Sequence of chain 1.A:
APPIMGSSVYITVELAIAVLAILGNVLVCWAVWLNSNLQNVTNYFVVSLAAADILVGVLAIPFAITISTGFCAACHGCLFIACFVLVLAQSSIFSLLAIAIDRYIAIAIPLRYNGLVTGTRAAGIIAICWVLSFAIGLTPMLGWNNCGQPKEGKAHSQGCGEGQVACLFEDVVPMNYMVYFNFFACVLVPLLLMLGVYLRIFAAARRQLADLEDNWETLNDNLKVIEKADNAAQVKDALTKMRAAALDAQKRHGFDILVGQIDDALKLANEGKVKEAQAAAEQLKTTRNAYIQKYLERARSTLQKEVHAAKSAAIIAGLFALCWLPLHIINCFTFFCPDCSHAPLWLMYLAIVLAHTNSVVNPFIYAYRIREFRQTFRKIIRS

The protein below binds the small molecule below.
Small molecule (SMILES): CCCc1cc2c(=O)c(-c3nc(C)cs3)coc2cc1OC(C)=O

Binding-site contacts:
Ligand atom C7 contacts residue PHE177 of chain 1.A at 3.5 Å (hydrophobic).
Ligand atom O1 contacts residue ASN358 of chain 1.A at 3.5 Å (h-bond).
Ligand atom C14 contacts residue MET375 of chain 1.A at 3.0 Å (hydrophobic).
Ligand atom C1 contacts residue PHE177 of chain 1.A at 3.5 Å (hydrophobic).
Ligand atom C17 contacts residue LEU372 of chain 1.A at 3.7 Å (hydrophobic).
Ligand atom C17 contacts residue TYR376 of chain 1.A at 3.6 Å (hydrophobic).
Ligand atom C18 contacts residue HIS355 of chain 1.A at 3.1 Å.
Ligand atom O1 contacts residue GLU178 of chain 1.A at 3.8 Å.
Ligand atom C18 contacts residue MET186 of chain 1.A at 3.4 Å (hydrophobic).
Ligand atom S1 contacts residue PHE177 of chain 1.A at 3.8 Å.
Ligand atom N1 contacts residue LEU354 of chain 1.A at 3.4 Å.
Ligand atom O1 contacts residue MET375 of chain 1.A at 3.9 Å.
Ligand atom C12 contacts residue TRP351 of chain 1.A at 3.7 Å (hydrophobic).
Ligand atom C1 contacts residue ILE379 of chain 1.A at 3.6 Å (hydrophobic).
Ligand atom O1 contacts residue PHE177 of chain 1.A at 3.6 Å.
Ligand atom C12 contacts residue LEU354 of chain 1.A at 3.7 Å (hydrophobic).
Ligand atom O2 contacts residue PHE177 of chain 1.A at 3.5 Å.
Ligand atom C11 contacts residue ASN358 of chain 1.A at 3.9 Å.
Ligand atom C6 contacts residue PHE177 of chain 1.A at 3.6 Å (hydrophobic).
Ligand atom C5 contacts residue PHE177 of chain 1.A at 3.4 Å (hydrophobic).
Ligand atom C16 contacts residue ILE379 of chain 1.A at 3.8 Å (hydrophobic).
Ligand atom C14 contacts residue GLU178 of chain 1.A at 3.4 Å.
Ligand atom C4 contacts residue GLU178 of chain 1.A at 3.3 Å.
Ligand atom C11 contacts residue MET186 of chain 1.A at 3.5 Å (hydrophobic).
Ligand atom O4 contacts residue GLU178 of chain 1.A at 3.4 Å (salt-bridge).
Ligand atom C14 contacts residue HIS369 of chain 1.A at 3.5 Å.
Ligand atom C10 contacts residue PHE177 of chain 1.A at 3.6 Å (hydrophobic).
Ligand atom C4 contacts residue MET375 of chain 1.A at 3.7 Å (hydrophobic).
Ligand atom N1 contacts residue ASN358 of chain 1.A at 3.1 Å (h-bond).
Ligand atom C12 contacts residue LEU94 of chain 1.A at 3.6 Å (hydrophobic).
Ligand atom C9 contacts residue PHE177 of chain 1.A at 3.5 Å (hydrophobic).
Ligand atom C17 contacts residue MET375 of chain 1.A at 3.9 Å (hydrophobic).
Ligand atom C11 contacts residue LEU354 of chain 1.A at 3.4 Å (hydrophobic).
Ligand atom C8 contacts residue PHE177 of chain 1.A at 3.5 Å (hydrophobic).
Ligand atom C7 contacts residue ASN358 of chain 1.A at 3.3 Å.
Ligand atom C10 contacts residue LEU354 of chain 1.A at 3.6 Å (hydrophobic).
Ligand atom C2 contacts residue PHE177 of chain 1.A at 3.7 Å (hydrophobic).
Ligand atom C18 contacts residue ASN358 of chain 1.A at 3.6 Å.
Ligand atom N1 contacts residue MET186 of chain 1.A at 3.6 Å.
Ligand atom C13 contacts residue GLU178 of chain 1.A at 3.5 Å.